The protein below binds the small molecule below.
Small molecule (SMILES): CN[C@@H]1CCc2c(ccc(O)c2O)[C@H]1O

Sequence of chain 1.D:
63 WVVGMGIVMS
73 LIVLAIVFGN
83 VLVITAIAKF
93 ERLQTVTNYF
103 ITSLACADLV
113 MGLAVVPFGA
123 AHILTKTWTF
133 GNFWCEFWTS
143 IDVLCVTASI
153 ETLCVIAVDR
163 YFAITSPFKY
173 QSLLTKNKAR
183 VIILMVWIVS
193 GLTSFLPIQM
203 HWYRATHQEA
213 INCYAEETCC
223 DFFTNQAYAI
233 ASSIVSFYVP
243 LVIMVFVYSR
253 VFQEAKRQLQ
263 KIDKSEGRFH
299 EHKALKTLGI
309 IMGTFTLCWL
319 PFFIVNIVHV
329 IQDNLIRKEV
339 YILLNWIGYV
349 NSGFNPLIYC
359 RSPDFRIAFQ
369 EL

Binding-site contacts:
Ligand atom CAH contacts residue PHE224 of chain 1.D at 3.6 Å (hydrophobic).
Ligand atom CAG contacts residue PHE224 of chain 1.D at 3.8 Å (hydrophobic).
Ligand atom CAA contacts residue VAL148 of chain 1.D at 3.5 Å (hydrophobic).
Ligand atom NAN contacts residue ASN343 of chain 1.D at 3.1 Å (h-bond).
Ligand atom CAE contacts residue PHE320 of chain 1.D at 4.2 Å (hydrophobic).
Ligand atom CAC contacts residue SER238 of chain 1.D at 3.8 Å.
Ligand atom CAD contacts residue ASN324 of chain 1.D at 4.2 Å.
Ligand atom CAD contacts residue SER234 of chain 1.D at 3.7 Å.
Ligand atom CAJ contacts residue ASN343 of chain 1.D at 3.9 Å.
Ligand atom OAL contacts residue SER235 of chain 1.D at 4.2 Å.
Ligand atom CAB contacts residue SER238 of chain 1.D at 4.1 Å.
Ligand atom CAG contacts residue ASN324 of chain 1.D at 4.2 Å.
Ligand atom NAN contacts residue TYR347 of chain 1.D at 4.2 Å.
Ligand atom CAC contacts residue SER234 of chain 1.D at 4.1 Å.
Ligand atom CAA contacts residue PHE320 of chain 1.D at 4.2 Å (hydrophobic).
Ligand atom CAG contacts residue TYR339 of chain 1.D at 4.1 Å (hydrophobic).
Ligand atom OAM contacts residue TYR347 of chain 1.D at 3.8 Å.
Ligand atom CAH contacts residue TYR339 of chain 1.D at 3.9 Å (hydrophobic).
Ligand atom OAM contacts residue ASP144 of chain 1.D at 3.3 Å (salt-bridge).
Ligand atom CAO contacts residue ASP144 of chain 1.D at 3.8 Å.
Ligand atom OAL contacts residue PHE321 of chain 1.D at 4.0 Å.
Ligand atom CAJ contacts residue PHE320 of chain 1.D at 3.6 Å (hydrophobic).
Ligand atom CAI contacts residue ASN343 of chain 1.D at 4.0 Å.
Ligand atom CAI contacts residue ASP144 of chain 1.D at 4.1 Å.
Ligand atom OAL contacts residue SER238 of chain 1.D at 2.7 Å (h-bond).
Ligand atom CAB contacts residue PHE321 of chain 1.D at 3.9 Å (hydrophobic).
Ligand atom CAF contacts residue PHE320 of chain 1.D at 3.9 Å (hydrophobic).
Ligand atom OAL contacts residue THR149 of chain 1.D at 4.2 Å.
Ligand atom CAC contacts residue PHE321 of chain 1.D at 4.0 Å (hydrophobic).
Ligand atom OAK contacts residue ASN324 of chain 1.D at 3.8 Å.
Ligand atom CAG contacts residue PHE320 of chain 1.D at 4.2 Å (hydrophobic).
Ligand atom NAN contacts residue ASP144 of chain 1.D at 3.5 Å (salt-bridge).
Ligand atom CAB contacts residue VAL148 of chain 1.D at 3.5 Å (hydrophobic).
Ligand atom OAM contacts residue VAL148 of chain 1.D at 4.1 Å.
Ligand atom CAO contacts residue PHE224 of chain 1.D at 4.0 Å (hydrophobic).
Ligand atom CAO contacts residue ASN343 of chain 1.D at 4.1 Å.
Ligand atom OAK contacts residue SER234 of chain 1.D at 2.6 Å (h-bond).
Ligand atom OAM contacts residue ASN343 of chain 1.D at 3.8 Å.
Ligand atom OAL contacts residue SER234 of chain 1.D at 3.3 Å (h-bond).
Ligand atom CAC contacts residue VAL145 of chain 1.D at 4.2 Å (hydrophobic).